Sequence of chain 1.A:
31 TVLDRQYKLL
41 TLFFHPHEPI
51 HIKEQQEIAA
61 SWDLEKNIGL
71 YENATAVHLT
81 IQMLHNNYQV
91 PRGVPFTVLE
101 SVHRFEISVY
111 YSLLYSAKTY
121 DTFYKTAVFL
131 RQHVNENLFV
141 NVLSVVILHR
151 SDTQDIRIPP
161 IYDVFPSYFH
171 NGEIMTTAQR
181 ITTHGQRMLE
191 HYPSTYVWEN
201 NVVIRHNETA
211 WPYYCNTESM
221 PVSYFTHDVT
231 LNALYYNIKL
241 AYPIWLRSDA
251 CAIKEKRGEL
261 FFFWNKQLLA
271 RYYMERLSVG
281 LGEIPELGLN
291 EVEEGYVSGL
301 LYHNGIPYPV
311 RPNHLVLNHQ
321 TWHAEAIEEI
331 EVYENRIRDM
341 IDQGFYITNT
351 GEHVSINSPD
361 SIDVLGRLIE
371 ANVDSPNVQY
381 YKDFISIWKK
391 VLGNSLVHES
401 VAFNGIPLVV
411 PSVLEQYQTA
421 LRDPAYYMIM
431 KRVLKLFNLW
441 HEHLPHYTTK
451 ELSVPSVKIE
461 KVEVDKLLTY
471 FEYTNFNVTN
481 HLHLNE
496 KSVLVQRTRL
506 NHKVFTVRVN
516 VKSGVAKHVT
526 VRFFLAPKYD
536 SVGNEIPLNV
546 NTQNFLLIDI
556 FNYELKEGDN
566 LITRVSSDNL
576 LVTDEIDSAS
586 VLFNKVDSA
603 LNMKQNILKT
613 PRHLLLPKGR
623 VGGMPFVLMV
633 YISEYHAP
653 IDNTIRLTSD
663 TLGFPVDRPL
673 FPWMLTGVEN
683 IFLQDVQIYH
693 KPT

Binding-site contacts:
Ligand atom O7 contacts residue SER585 of chain 1.A at 3.6 Å.
Ligand atom N2 contacts residue LEU499 of chain 1.A at 4.4 Å.
Ligand atom O5 contacts residue SER585 of chain 1.A at 4.2 Å.
Ligand atom C2 contacts residue SER585 of chain 1.A at 3.7 Å.
Ligand atom C4 contacts residue SER497 of chain 1.A at 4.4 Å.
Ligand atom C7 contacts residue LEU499 of chain 1.A at 4.1 Å (hydrophobic).
Ligand atom O5 contacts residue THR479 of chain 1.A at 4.3 Å.
Ligand atom C5 contacts residue ASN477 of chain 1.A at 3.7 Å.
Ligand atom O4 contacts residue SER497 of chain 1.A at 4.5 Å.
Ligand atom C4 contacts residue ASN477 of chain 1.A at 4.2 Å.
Ligand atom C1 contacts residue THR479 of chain 1.A at 3.9 Å.
Ligand atom C3 contacts residue ASN477 of chain 1.A at 3.8 Å.
Ligand atom N2 contacts residue ASN477 of chain 1.A at 2.9 Å (h-bond).
Ligand atom O6 contacts residue THR479 of chain 1.A at 4.5 Å.
Ligand atom C4 contacts residue SER585 of chain 1.A at 4.2 Å.
Ligand atom C2 contacts residue ASN477 of chain 1.A at 2.5 Å.
Ligand atom C8 contacts residue ASN477 of chain 1.A at 4.3 Å.
Ligand atom C7 contacts residue SER585 of chain 1.A at 4.3 Å.
Ligand atom N2 contacts residue SER497 of chain 1.A at 3.6 Å.
Ligand atom O5 contacts residue SER497 of chain 1.A at 4.4 Å.
Ligand atom C7 contacts residue VAL202 of chain 1.A at 4.4 Å (hydrophobic).
Ligand atom O3 contacts residue SER497 of chain 1.A at 3.6 Å (h-bond).
Ligand atom C7 contacts residue ASN477 of chain 1.A at 3.1 Å.
Ligand atom C2 contacts residue SER497 of chain 1.A at 4.0 Å.
Ligand atom C8 contacts residue LEU499 of chain 1.A at 3.6 Å (hydrophobic).
Ligand atom C1 contacts residue SER497 of chain 1.A at 4.4 Å.
Ligand atom O3 contacts residue SER585 of chain 1.A at 3.9 Å.
Ligand atom C5 contacts residue THR479 of chain 1.A at 4.3 Å.
Ligand atom C1 contacts residue SER585 of chain 1.A at 4.3 Å.
Ligand atom C1 contacts residue ASN477 of chain 1.A at 1.5 Å.
Ligand atom C3 contacts residue SER497 of chain 1.A at 3.3 Å.
Ligand atom N2 contacts residue SER585 of chain 1.A at 4.3 Å.
Ligand atom C8 contacts residue PHE44 of chain 1.A at 4.4 Å (hydrophobic).
Ligand atom C3 contacts residue SER585 of chain 1.A at 4.2 Å.
Ligand atom O5 contacts residue ASN477 of chain 1.A at 2.4 Å (h-bond).
Ligand atom O7 contacts residue ASN477 of chain 1.A at 3.0 Å (h-bond).
Ligand atom C8 contacts residue VAL202 of chain 1.A at 3.3 Å (hydrophobic).

A protein and the small-molecule ligand that binds it are described below.
Small molecule (SMILES): CC(=O)N[C@H]1[C@H](O[C@H]2[C@H](O)[C@@H](NC(C)=O)CO[C@@H]2CO)O[C@H](CO)[C@@H](O)[C@@H]1O